Sequence of chain 1.A:
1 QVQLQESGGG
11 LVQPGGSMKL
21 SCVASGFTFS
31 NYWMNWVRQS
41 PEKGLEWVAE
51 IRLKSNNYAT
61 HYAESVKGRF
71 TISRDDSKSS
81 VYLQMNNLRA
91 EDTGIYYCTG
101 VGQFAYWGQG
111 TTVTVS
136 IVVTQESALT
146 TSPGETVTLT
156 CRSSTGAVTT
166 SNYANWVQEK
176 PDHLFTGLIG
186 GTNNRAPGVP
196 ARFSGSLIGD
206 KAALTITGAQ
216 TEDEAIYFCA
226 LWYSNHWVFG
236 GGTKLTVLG

The small molecule below binds the protein below.
Small molecule (SMILES): C[C@H](N)C(=O)N1CCC[C@H]1C(=O)N[C@@H](CC(=O)O)C(=O)N[C@H](C(=O)N[C@@H](CCCN=C(N)N)C(=O)N1CCC[C@H]1C=O)[C@@H](C)O

Binding-site contacts:
Ligand atom CG contacts residue TRP33 of chain 1.A at 3.6 Å (hydrophobic).
Ligand atom CB contacts residue N8W1 of chain 1.G at 3.6 Å.
Ligand atom C contacts residue TYR32 of chain 1.A at 3.5 Å (hydrophobic).
Ligand atom OD1 contacts residue N8W1 of chain 1.G at 3.3 Å.
Ligand atom N contacts residue TYR168 of chain 1.A at 3.1 Å (h-bond).
Ligand atom N contacts residue N8W1 of chain 1.G at 3.7 Å.
Ligand atom CA contacts residue N8W1 of chain 1.G at 3.3 Å.
Ligand atom CA contacts residue TRP33 of chain 1.A at 3.4 Å (hydrophobic).
Ligand atom CA contacts residue N8W1 of chain 1.G at 3.7 Å.
Ligand atom O contacts residue GLN103 of chain 1.A at 2.9 Å (h-bond).
Ligand atom CG contacts residue N8W1 of chain 1.G at 3.8 Å.
Ligand atom O contacts residue TRP33 of chain 1.A at 3.7 Å.
Ligand atom O contacts residue TYR32 of chain 1.A at 2.6 Å (h-bond).
Ligand atom CB contacts residue TRP232 of chain 1.A at 3.5 Å (hydrophobic).
Ligand atom CB contacts residue TRP33 of chain 1.A at 3.5 Å (hydrophobic).
Ligand atom CD contacts residue TYR168 of chain 1.A at 3.2 Å (hydrophobic).
Ligand atom OD2 contacts residue TYR32 of chain 1.A at 3.4 Å.
Ligand atom N contacts residue N8W1 of chain 1.G at 3.3 Å (h-bond).
Ligand atom OD2 contacts residue TRP33 of chain 1.A at 2.9 Å (h-bond).
Ligand atom CB contacts residue TYR168 of chain 1.A at 3.6 Å (hydrophobic).
Ligand atom O contacts residue TRP33 of chain 1.A at 3.2 Å.
Ligand atom CB contacts residue TRP227 of chain 1.A at 3.7 Å (hydrophobic).
Ligand atom C contacts residue N8W1 of chain 1.G at 3.3 Å.
Ligand atom C contacts residue GLN103 of chain 1.A at 3.7 Å.
Ligand atom N contacts residue TRP33 of chain 1.A at 3.3 Å.
Ligand atom CB contacts residue TRP227 of chain 1.A at 3.3 Å (hydrophobic).
Ligand atom CG contacts residue TYR168 of chain 1.A at 3.4 Å (hydrophobic).
Ligand atom C contacts residue TRP227 of chain 1.A at 3.8 Å (hydrophobic).
Ligand atom C contacts residue TRP33 of chain 1.A at 3.3 Å (hydrophobic).
Ligand atom O contacts residue N8W1 of chain 1.G at 3.8 Å.
Ligand atom O contacts residue TRP227 of chain 1.A at 3.7 Å.
Ligand atom CD contacts residue N8W1 of chain 1.G at 3.4 Å.
Ligand atom O contacts residue N8W1 of chain 1.G at 3.1 Å (h-bond).
Ligand atom CB contacts residue N8W1 of chain 1.G at 2.7 Å.
Ligand atom O contacts residue TYR32 of chain 1.A at 3.7 Å.
Ligand atom CG2 contacts residue N8W1 of chain 1.G at 3.8 Å.
Ligand atom N contacts residue TRP227 of chain 1.A at 3.8 Å.
Ligand atom OG1 contacts residue N8W1 of chain 1.G at 1.4 Å.
Ligand atom CG2 contacts residue TYR168 of chain 1.A at 3.4 Å (hydrophobic).
Ligand atom NH1 contacts residue ASN31 of chain 1.A at 3.5 Å (h-bond).